Sequence of chain 2.A:
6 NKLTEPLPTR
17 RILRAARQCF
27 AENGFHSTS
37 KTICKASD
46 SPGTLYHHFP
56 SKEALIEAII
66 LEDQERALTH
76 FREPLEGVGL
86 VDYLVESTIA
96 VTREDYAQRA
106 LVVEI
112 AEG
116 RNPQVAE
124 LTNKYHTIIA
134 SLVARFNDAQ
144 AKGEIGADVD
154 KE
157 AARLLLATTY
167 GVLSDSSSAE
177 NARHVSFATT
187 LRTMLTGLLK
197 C

Binding-site contacts:
Ligand atom O5 contacts residue ALA72 of chain 2.A at 3.5 Å.
Ligand atom C6 contacts residue TYR166 of chain 2.A at 3.5 Å (hydrophobic).
Ligand atom O3 contacts residue GLU99 of chain 2.A at 2.6 Å (salt-bridge).
Ligand atom O22 contacts residue THR165 of chain 2.A at 3.2 Å (h-bond).
Ligand atom C2 contacts residue GLU99 of chain 2.A at 3.3 Å.
Ligand atom O3 contacts residue GLN103 of chain 2.A at 3.3 Å (h-bond).
Ligand atom O6A contacts residue LYS127 of chain 2.A at 3.2 Å.
Ligand atom O1 contacts residue HIS75 of chain 2.A at 3.2 Å (h-bond).
Ligand atom O2 contacts residue HIS75 of chain 2.A at 3.1 Å.
Ligand atom C16 contacts residue THR165 of chain 2.A at 3.9 Å.
Ligand atom C16 contacts residue PHE76 of chain 2.A at 3.8 Å (hydrophobic).
Ligand atom N20 contacts residue LEU161 of chain 2.A at 3.8 Å.
Ligand atom C3 contacts residue ARG71 of chain 2.A at 3.8 Å.
Ligand atom C16 contacts residue LEU162 of chain 2.A at 3.8 Å (hydrophobic).
Ligand atom O4 contacts residue ARG71 of chain 2.A at 2.9 Å (salt-bridge).
Ligand atom O4 contacts residue VAL107 of chain 2.A at 3.6 Å.
Ligand atom C17 contacts residue THR165 of chain 2.A at 3.6 Å.
Ligand atom O22 contacts residue LEU161 of chain 2.A at 3.3 Å.
Ligand atom O6B contacts residue ASP68 of chain 2.A at 3.7 Å.
Ligand atom C19 contacts residue VAL96 of chain 2.A at 3.9 Å (hydrophobic).
Ligand atom O6A contacts residue ILE131 of chain 2.A at 3.8 Å.
Ligand atom O6B contacts residue TYR166 of chain 2.A at 3.8 Å.
Ligand atom C4 contacts residue ARG71 of chain 2.A at 3.6 Å.
Ligand atom C18 contacts residue PHE76 of chain 2.A at 3.5 Å (hydrophobic).
Ligand atom O22 contacts residue LEU162 of chain 2.A at 3.8 Å.
Ligand atom O6B contacts residue LYS127 of chain 2.A at 2.7 Å (salt-bridge).
Ligand atom O6A contacts residue TYR166 of chain 2.A at 2.6 Å (h-bond).
Ligand atom N20 contacts residue THR165 of chain 2.A at 3.0 Å (h-bond).
Ligand atom O2 contacts residue GLU99 of chain 2.A at 2.2 Å (salt-bridge).
Ligand atom C14 contacts residue HIS75 of chain 2.A at 3.8 Å.
Ligand atom O3 contacts residue ARG71 of chain 2.A at 2.6 Å (salt-bridge).
Ligand atom O6A contacts residue ALA72 of chain 2.A at 3.8 Å.
Ligand atom C6 contacts residue LYS127 of chain 2.A at 3.3 Å.
Ligand atom O1 contacts residue ALA72 of chain 2.A at 3.7 Å.
Ligand atom C2 contacts residue HIS75 of chain 2.A at 3.6 Å.
Ligand atom O21 contacts residue THR165 of chain 2.A at 3.1 Å (h-bond).
Ligand atom C3 contacts residue GLU99 of chain 2.A at 3.1 Å.
Ligand atom O21 contacts residue LEU161 of chain 2.A at 3.3 Å.
Ligand atom C17 contacts residue PHE76 of chain 2.A at 3.7 Å (hydrophobic).
Ligand atom O6B contacts residue VAL107 of chain 2.A at 3.9 Å.

A protein and the small-molecule ligand that binds it are described below.
Small molecule (SMILES): O=C(O)[C@H]1O[C@@H](Oc2ccc([N+](=O)[O-])cc2)[C@H](O)[C@@H](O)[C@@H]1O